The small molecule below binds the protein below.
Small molecule (SMILES): CC(=O)N[C@@H]1[C@@H](O)[C@H](O)[C@@H](CO)O[C@H]1O

Sequence of chain 1.A:
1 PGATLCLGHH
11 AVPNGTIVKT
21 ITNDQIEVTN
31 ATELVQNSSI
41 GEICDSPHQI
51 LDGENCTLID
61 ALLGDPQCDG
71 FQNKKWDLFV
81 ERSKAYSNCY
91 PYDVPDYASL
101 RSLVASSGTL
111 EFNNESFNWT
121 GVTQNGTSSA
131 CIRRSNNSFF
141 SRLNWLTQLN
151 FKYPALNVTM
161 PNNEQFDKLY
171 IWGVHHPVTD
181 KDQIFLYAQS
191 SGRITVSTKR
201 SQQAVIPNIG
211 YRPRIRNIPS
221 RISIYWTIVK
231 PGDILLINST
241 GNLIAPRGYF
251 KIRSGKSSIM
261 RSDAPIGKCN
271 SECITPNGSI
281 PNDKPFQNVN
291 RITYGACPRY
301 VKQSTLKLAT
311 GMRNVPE

Binding-site contacts:
Ligand atom N2 contacts residue ASN14 of chain 1.A at 3.1 Å (h-bond).
Ligand atom C7 contacts residue ASN14 of chain 1.A at 3.4 Å.
Ligand atom C8 contacts residue ASN14 of chain 1.A at 3.8 Å.
Ligand atom C2 contacts residue ASN14 of chain 1.A at 2.5 Å.
Ligand atom C1 contacts residue ASN14 of chain 1.A at 1.4 Å.
Ligand atom C4 contacts residue ASN14 of chain 1.A at 4.2 Å.
Ligand atom C8 contacts residue THR16 of chain 1.A at 3.3 Å.
Ligand atom C8 contacts residue ASN30 of chain 1.A at 3.4 Å.
Ligand atom C7 contacts residue THR16 of chain 1.A at 4.3 Å.
Ligand atom C3 contacts residue ASN14 of chain 1.A at 3.8 Å.
Ligand atom O7 contacts residue THR16 of chain 1.A at 4.2 Å.
Ligand atom C8 contacts residue THR29 of chain 1.A at 3.6 Å.
Ligand atom C7 contacts residue ASN30 of chain 1.A at 4.5 Å.
Ligand atom O7 contacts residue ASN14 of chain 1.A at 3.2 Å (h-bond).
Ligand atom C5 contacts residue ASN14 of chain 1.A at 3.7 Å.
Ligand atom O5 contacts residue ASN14 of chain 1.A at 2.3 Å (h-bond).